Binding-site contacts:
Ligand atom C1D contacts residue ASP41 of chain 1.G at 3.3 Å.
Ligand atom O3' contacts residue THR96 of chain 1.G at 3.4 Å (h-bond).
Ligand atom O3D contacts residue LYS46 of chain 1.G at 2.8 Å (salt-bridge).
Ligand atom C2' contacts residue THR136 of chain 1.G at 2.7 Å.
Ligand atom O2 contacts residue ASP41 of chain 1.G at 3.3 Å (salt-bridge).
Ligand atom O4D contacts residue VAL94 of chain 1.G at 3.6 Å.
Ligand atom C3D contacts residue ASP41 of chain 1.G at 3.5 Å.
Ligand atom C2D contacts residue ASP41 of chain 1.G at 3.5 Å.
Ligand atom O2A contacts residue ASN95 of chain 1.G at 2.5 Å (h-bond).
Ligand atom C4 contacts residue MET42 of chain 1.G at 3.6 Å (hydrophobic).
Ligand atom O5' contacts residue ARG353 of chain 1.G at 3.0 Å (salt-bridge).
Ligand atom O4' contacts residue LYS286 of chain 1.G at 2.8 Å (salt-bridge).
Ligand atom O4' contacts residue THR96 of chain 1.G at 2.9 Å (h-bond).
Ligand atom C1' contacts residue THR136 of chain 1.G at 3.5 Å.
Ligand atom C5' contacts residue ARG353 of chain 1.G at 3.5 Å.
Ligand atom O2' contacts residue SER135 of chain 1.G at 3.2 Å.
Ligand atom O4' contacts residue ASN95 of chain 1.G at 3.5 Å.
Ligand atom O2B contacts residue ARG353 of chain 1.G at 2.8 Å (salt-bridge).
Ligand atom N3 contacts residue MET42 of chain 1.G at 3.6 Å.
Ligand atom O1B contacts residue TYR19 of chain 1.G at 3.4 Å (h-bond).
Ligand atom O2 contacts residue MET42 of chain 1.G at 3.0 Å (h-bond).
Ligand atom O4D contacts residue GLY16 of chain 1.G at 3.6 Å.
Ligand atom C6 contacts residue VAL94 of chain 1.G at 3.6 Å (hydrophobic).
Ligand atom O3D contacts residue ASP41 of chain 1.G at 2.8 Å (salt-bridge).
Ligand atom O3A contacts residue ARG353 of chain 1.G at 3.5 Å (salt-bridge).
Ligand atom C2D contacts residue ASN95 of chain 1.G at 3.5 Å.
Ligand atom O2B contacts residue TYR19 of chain 1.G at 3.4 Å.
Ligand atom O5' contacts residue SER282 of chain 1.G at 3.5 Å (h-bond).
Ligand atom O1A contacts residue GLY18 of chain 1.G at 3.4 Å.
Ligand atom O5D contacts residue GLY18 of chain 1.G at 3.3 Å.
Ligand atom C6 contacts residue ASN95 of chain 1.G at 3.3 Å.
Ligand atom C2 contacts residue MET42 of chain 1.G at 3.4 Å (hydrophobic).
Ligand atom O2D contacts residue ASP41 of chain 1.G at 2.5 Å (salt-bridge).
Ligand atom C4' contacts residue LYS286 of chain 1.G at 3.4 Å.
Ligand atom O1A contacts residue TYR19 of chain 1.G at 3.2 Å (h-bond).
Ligand atom O4 contacts residue TYR113 of chain 1.G at 3.6 Å.
Ligand atom O3B contacts residue VAL20 of chain 1.G at 3.6 Å.
Ligand atom O2' contacts residue THR136 of chain 1.G at 2.7 Å (h-bond).
Ligand atom O1B contacts residue VAL20 of chain 1.G at 3.0 Å (h-bond).
Ligand atom C5D contacts residue ASN95 of chain 1.G at 3.4 Å.

Sequence of chain 1.G:
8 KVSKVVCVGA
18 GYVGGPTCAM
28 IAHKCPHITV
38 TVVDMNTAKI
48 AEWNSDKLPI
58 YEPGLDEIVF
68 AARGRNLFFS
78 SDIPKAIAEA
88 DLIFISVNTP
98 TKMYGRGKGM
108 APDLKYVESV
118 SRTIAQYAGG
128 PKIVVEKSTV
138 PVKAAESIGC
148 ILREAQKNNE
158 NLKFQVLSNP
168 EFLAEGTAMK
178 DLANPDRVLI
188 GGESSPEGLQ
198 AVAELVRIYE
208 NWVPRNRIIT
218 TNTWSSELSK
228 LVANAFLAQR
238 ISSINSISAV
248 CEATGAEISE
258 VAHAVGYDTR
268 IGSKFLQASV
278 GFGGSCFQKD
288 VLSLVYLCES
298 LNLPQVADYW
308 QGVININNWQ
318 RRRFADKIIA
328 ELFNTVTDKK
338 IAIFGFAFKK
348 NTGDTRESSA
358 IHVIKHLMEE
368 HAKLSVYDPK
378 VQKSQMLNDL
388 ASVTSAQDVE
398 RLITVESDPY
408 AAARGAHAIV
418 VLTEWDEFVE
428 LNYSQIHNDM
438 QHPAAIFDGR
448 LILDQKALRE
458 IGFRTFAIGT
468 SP

This small molecule binds to this protein.
Small molecule (SMILES): O=c1ccn([C@@H]2O[C@H](CO[P](=O)(O)O[P](=O)(O)O[C@H]3OC[C@@H](O)[C@H](O)[C@H]3O)[C@@H](O)[C@H]2O)c(=O)[nH]1